The protein below binds the small molecule below.
Small molecule (SMILES): CO[C@@H]1[C@@H](OC(N)=O)[C@@H](O)[C@H](Oc2ccc3c(O)c(NC(=O)c4ccc(O)c(CC=C(C)C)c4)c(=O)oc3c2C)OC1(C)C

Binding-site contacts:
Ligand atom C18 contacts residue PRO87 of chain 1.C at 3.6 Å (hydrophobic).
Ligand atom C10 contacts residue ARG84 of chain 1.C at 3.8 Å.
Ligand atom C17 contacts residue PRO87 of chain 1.C at 3.5 Å (hydrophobic).
Ligand atom C6 contacts residue ARG144 of chain 1.C at 3.8 Å.
Ligand atom C25 contacts residue ILE102 of chain 1.C at 3.1 Å (hydrophobic).
Ligand atom C6 contacts residue ARG84 of chain 1.C at 3.3 Å.
Ligand atom C8 contacts residue ARG84 of chain 1.C at 3.5 Å.
Ligand atom O8 contacts residue GLU58 of chain 1.C at 3.7 Å.
Ligand atom C2 contacts residue GLY85 of chain 1.C at 3.3 Å.
Ligand atom C2 contacts residue GLU58 of chain 1.C at 3.5 Å.
Ligand atom C1 contacts residue ILE102 of chain 1.C at 3.7 Å (hydrophobic).
Ligand atom O6 contacts residue ASN54 of chain 1.C at 2.8 Å (h-bond).
Ligand atom O10 contacts residue ARG144 of chain 1.C at 3.6 Å (salt-bridge).
Ligand atom O3 contacts residue GLN91 of chain 1.C at 3.4 Å (h-bond).
Ligand atom O5 contacts residue ASN54 of chain 1.C at 3.5 Å (h-bond).
Ligand atom C1 contacts residue ASN54 of chain 1.C at 3.4 Å.
Ligand atom O11 contacts residue ARG144 of chain 1.C at 3.0 Å (salt-bridge).
Ligand atom O3 contacts residue PRO87 of chain 1.C at 3.4 Å.
Ligand atom C29 contacts residue ASN54 of chain 1.C at 3.6 Å.
Ligand atom C21 contacts residue PRO87 of chain 1.C at 3.8 Å (hydrophobic).
Ligand atom N1 contacts residue THR173 of chain 1.C at 3.8 Å.
Ligand atom C9 contacts residue ARG84 of chain 1.C at 3.5 Å.
Ligand atom O6 contacts residue ASP57 of chain 1.C at 3.7 Å.
Ligand atom C3 contacts residue GLU58 of chain 1.C at 3.9 Å.
Ligand atom N1 contacts residue ASP81 of chain 1.C at 2.8 Å (salt-bridge).
Ligand atom C17 contacts residue ASP89 of chain 1.C at 3.4 Å.
Ligand atom O4 contacts residue ASP81 of chain 1.C at 3.5 Å (salt-bridge).
Ligand atom C18 contacts residue ASP89 of chain 1.C at 3.3 Å.
Ligand atom C7 contacts residue ARG84 of chain 1.C at 3.3 Å.
Ligand atom C1 contacts residue SER128 of chain 1.C at 3.5 Å.
Ligand atom C5 contacts residue ARG84 of chain 1.C at 3.5 Å.
Ligand atom O11 contacts residue ARG84 of chain 1.C at 3.7 Å.
Ligand atom O3 contacts residue ASP89 of chain 1.C at 2.6 Å (salt-bridge).
Ligand atom C23 contacts residue ILE102 of chain 1.C at 3.8 Å (hydrophobic).
Ligand atom O1 contacts residue ILE86 of chain 1.C at 3.6 Å.
Ligand atom C12 contacts residue ASP81 of chain 1.C at 3.5 Å.
Ligand atom C25 contacts residue PRO87 of chain 1.C at 3.8 Å (hydrophobic).
Ligand atom C4 contacts residue ARG84 of chain 1.C at 3.8 Å.
Ligand atom C19 contacts residue ARG144 of chain 1.C at 3.6 Å.
Ligand atom O10 contacts residue ARG84 of chain 1.C at 3.5 Å.

Sequence of chain 1.C:
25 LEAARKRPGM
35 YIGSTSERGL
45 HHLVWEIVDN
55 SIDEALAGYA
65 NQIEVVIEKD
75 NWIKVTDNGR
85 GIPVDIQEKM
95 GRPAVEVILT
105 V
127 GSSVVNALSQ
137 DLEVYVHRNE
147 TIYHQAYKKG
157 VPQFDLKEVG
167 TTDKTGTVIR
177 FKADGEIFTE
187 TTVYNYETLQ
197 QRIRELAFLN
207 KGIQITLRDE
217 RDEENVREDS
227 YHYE